The protein below binds the small molecule below.
Small molecule (SMILES): CC(=O)N[C@@H]1[C@@H](O)[C@H](O)[C@@H](CO)O[C@H]1O

Binding-site contacts:
Ligand atom N2 contacts residue ASN154 of chain 11.A at 3.0 Å (h-bond).
Ligand atom O7 contacts residue ASN154 of chain 11.A at 3.6 Å.
Ligand atom C4 contacts residue ASN154 of chain 11.A at 4.2 Å.
Ligand atom C1 contacts residue SER156 of chain 11.A at 3.3 Å.
Ligand atom O5 contacts residue ASN154 of chain 11.A at 2.4 Å (h-bond).
Ligand atom C5 contacts residue SER156 of chain 11.A at 3.9 Å.
Ligand atom C2 contacts residue SER156 of chain 11.A at 4.3 Å.
Ligand atom O5 contacts residue SER156 of chain 11.A at 3.9 Å.
Ligand atom C3 contacts residue ASN154 of chain 11.A at 3.9 Å.
Ligand atom C2 contacts residue ASN154 of chain 11.A at 2.5 Å.
Ligand atom C7 contacts residue ASN154 of chain 11.A at 3.4 Å.
Ligand atom C5 contacts residue ASN154 of chain 11.A at 3.6 Å.
Ligand atom C8 contacts residue ASN154 of chain 11.A at 3.9 Å.
Ligand atom N2 contacts residue SER156 of chain 11.A at 4.2 Å.
Ligand atom C1 contacts residue ASN154 of chain 11.A at 1.4 Å.

Sequence of chain 11.A:
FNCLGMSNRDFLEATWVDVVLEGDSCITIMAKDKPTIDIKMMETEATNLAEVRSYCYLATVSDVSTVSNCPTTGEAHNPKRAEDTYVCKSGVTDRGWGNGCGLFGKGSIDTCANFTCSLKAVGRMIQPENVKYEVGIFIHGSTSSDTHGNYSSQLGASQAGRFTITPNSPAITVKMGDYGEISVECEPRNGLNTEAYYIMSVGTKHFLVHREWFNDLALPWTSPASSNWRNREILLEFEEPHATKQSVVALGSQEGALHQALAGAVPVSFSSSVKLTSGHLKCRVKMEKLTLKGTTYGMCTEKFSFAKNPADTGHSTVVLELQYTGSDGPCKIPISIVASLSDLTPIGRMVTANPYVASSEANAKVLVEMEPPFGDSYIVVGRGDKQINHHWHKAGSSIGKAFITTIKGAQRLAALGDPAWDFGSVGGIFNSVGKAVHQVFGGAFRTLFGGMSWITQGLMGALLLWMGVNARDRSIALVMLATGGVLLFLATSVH